A protein and the small-molecule ligand that binds it are described below.
Small molecule (SMILES): CC(=O)N[C@H]1[C@H](O[C@H]2[C@H](O)[C@@H](NC(C)=O)CO[C@@H]2CO)O[C@H](CO)[C@@H](O)[C@@H]1O

Binding-site contacts:
Ligand atom C5 contacts residue ILE286 of chain 1.A at 3.8 Å (hydrophobic).
Ligand atom N2 contacts residue ASN288 of chain 1.A at 2.6 Å (h-bond).
Ligand atom C8 contacts residue ASN288 of chain 1.A at 3.9 Å.
Ligand atom O5 contacts residue ASN288 of chain 1.A at 2.4 Å (h-bond).
Ligand atom C4 contacts residue ASN288 of chain 1.A at 4.1 Å.
Ligand atom O6 contacts residue ARG563 of chain 1.A at 3.5 Å (salt-bridge).
Ligand atom O7 contacts residue ARG563 of chain 1.A at 4.3 Å.
Ligand atom O7 contacts residue SER316 of chain 1.A at 3.2 Å (h-bond).
Ligand atom C8 contacts residue ASP645 of chain 1.A at 4.0 Å.
Ligand atom C5 contacts residue ASN288 of chain 1.A at 3.6 Å.
Ligand atom C8 contacts residue MET315 of chain 1.A at 3.8 Å (hydrophobic).
Ligand atom N2 contacts residue SER316 of chain 1.A at 4.4 Å.
Ligand atom C7 contacts residue ASN288 of chain 1.A at 3.1 Å.
Ligand atom O5 contacts residue ILE286 of chain 1.A at 3.6 Å.
Ligand atom O7 contacts residue ASN288 of chain 1.A at 3.4 Å (h-bond).
Ligand atom C1 contacts residue ILE286 of chain 1.A at 3.5 Å (hydrophobic).
Ligand atom C2 contacts residue ASN288 of chain 1.A at 2.2 Å.
Ligand atom C8 contacts residue SER316 of chain 1.A at 3.7 Å.
Ligand atom C7 contacts residue SER316 of chain 1.A at 3.5 Å.
Ligand atom O7 contacts residue ASP645 of chain 1.A at 4.1 Å.
Ligand atom C1 contacts residue ASN288 of chain 1.A at 1.4 Å.
Ligand atom O7 contacts residue THR317 of chain 1.A at 3.9 Å.
Ligand atom C3 contacts residue ASN288 of chain 1.A at 3.6 Å.
Ligand atom C6 contacts residue ARG563 of chain 1.A at 3.5 Å.
Ligand atom C8 contacts residue GLU644 of chain 1.A at 4.2 Å.

Sequence of chain 1.A:
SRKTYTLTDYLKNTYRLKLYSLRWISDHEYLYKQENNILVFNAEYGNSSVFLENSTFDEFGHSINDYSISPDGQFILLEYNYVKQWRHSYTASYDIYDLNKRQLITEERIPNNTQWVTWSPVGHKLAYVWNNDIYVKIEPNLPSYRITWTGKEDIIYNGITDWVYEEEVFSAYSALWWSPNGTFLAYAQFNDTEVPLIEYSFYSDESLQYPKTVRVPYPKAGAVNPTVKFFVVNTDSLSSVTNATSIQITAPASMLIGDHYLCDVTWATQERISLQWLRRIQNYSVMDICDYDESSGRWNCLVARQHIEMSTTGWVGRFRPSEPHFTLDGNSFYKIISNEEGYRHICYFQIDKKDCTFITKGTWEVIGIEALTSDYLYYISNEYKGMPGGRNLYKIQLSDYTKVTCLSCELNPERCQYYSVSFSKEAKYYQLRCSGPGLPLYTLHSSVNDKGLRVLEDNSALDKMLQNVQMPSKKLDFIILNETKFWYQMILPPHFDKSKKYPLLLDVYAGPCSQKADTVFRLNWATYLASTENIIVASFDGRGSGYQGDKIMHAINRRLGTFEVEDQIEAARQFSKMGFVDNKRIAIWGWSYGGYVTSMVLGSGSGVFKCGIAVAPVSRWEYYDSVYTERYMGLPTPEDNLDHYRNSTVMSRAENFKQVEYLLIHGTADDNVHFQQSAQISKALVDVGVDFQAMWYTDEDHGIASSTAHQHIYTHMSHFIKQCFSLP